Binding-site contacts:
Ligand atom N2 contacts residue ASN166 of chain 3.A at 2.7 Å (h-bond).
Ligand atom O5 contacts residue ASN166 of chain 3.A at 2.4 Å (h-bond).
Ligand atom C1 contacts residue ASN166 of chain 3.A at 1.4 Å.
Ligand atom O6 contacts residue TRP237 of chain 3.A at 3.9 Å.
Ligand atom C1 contacts residue TRP237 of chain 3.A at 4.2 Å (hydrophobic).
Ligand atom N2 contacts residue THR239 of chain 3.A at 4.0 Å.
Ligand atom C3 contacts residue ASN166 of chain 3.A at 3.6 Å.
Ligand atom C6 contacts residue TRP237 of chain 3.A at 4.4 Å (hydrophobic).
Ligand atom O6 contacts residue THR168 of chain 3.A at 3.8 Å.
Ligand atom C5 contacts residue ASN166 of chain 3.A at 3.6 Å.
Ligand atom C4 contacts residue ASN166 of chain 3.A at 4.1 Å.
Ligand atom O7 contacts residue THR239 of chain 3.A at 3.7 Å.
Ligand atom C8 contacts residue TRP237 of chain 3.A at 3.6 Å (hydrophobic).
Ligand atom O7 contacts residue ASN166 of chain 3.A at 3.1 Å (h-bond).
Ligand atom C7 contacts residue THR239 of chain 3.A at 4.0 Å.
Ligand atom C7 contacts residue ASN166 of chain 3.A at 3.2 Å.
Ligand atom C2 contacts residue ASN166 of chain 3.A at 2.2 Å.

Sequence of chain 3.A:
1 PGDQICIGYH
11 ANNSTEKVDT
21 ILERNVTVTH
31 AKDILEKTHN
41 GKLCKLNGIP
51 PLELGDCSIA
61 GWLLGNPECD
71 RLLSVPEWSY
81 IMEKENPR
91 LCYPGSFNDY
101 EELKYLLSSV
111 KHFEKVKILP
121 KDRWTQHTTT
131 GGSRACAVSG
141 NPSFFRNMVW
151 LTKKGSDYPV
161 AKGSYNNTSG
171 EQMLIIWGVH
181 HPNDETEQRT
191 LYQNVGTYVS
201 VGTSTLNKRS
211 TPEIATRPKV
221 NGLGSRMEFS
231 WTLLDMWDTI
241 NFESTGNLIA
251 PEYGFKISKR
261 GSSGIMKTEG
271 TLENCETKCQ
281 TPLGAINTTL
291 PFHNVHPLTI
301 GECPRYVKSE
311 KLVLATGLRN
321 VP

The protein below binds the small molecule below.
Small molecule (SMILES): CC(=O)N[C@H]1[C@H](O[C@H]2[C@H](O)[C@@H](NC(C)=O)CO[C@@H]2CO)O[C@H](CO)[C@@H](O)[C@@H]1O